Sequence of chain 1.C:
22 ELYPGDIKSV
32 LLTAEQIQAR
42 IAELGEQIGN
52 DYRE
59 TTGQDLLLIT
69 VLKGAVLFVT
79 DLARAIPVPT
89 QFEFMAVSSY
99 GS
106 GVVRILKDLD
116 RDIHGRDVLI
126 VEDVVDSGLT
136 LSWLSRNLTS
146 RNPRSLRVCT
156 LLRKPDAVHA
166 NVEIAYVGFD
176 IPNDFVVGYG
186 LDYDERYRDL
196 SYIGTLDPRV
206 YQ

The protein below binds the small molecule below.
Small molecule (SMILES): O=c1[nH]cnc2c1ncn2[C@@H]1CNC[C@@H]1OCP(=O)(O)O

Binding-site contacts:
Ligand atom OAC contacts residue ASP131 of chain 1.C at 3.3 Å.
Ligand atom OAD contacts residue SER132 of chain 1.C at 3.8 Å.
Ligand atom C5 contacts residue PHE180 of chain 1.C at 3.9 Å (hydrophobic).
Ligand atom C4 contacts residue VAL129 of chain 1.C at 4.2 Å (hydrophobic).
Ligand atom OAC contacts residue GLY133 of chain 1.C at 3.5 Å (h-bond).
Ligand atom C6 contacts residue PHE180 of chain 1.C at 3.5 Å (hydrophobic).
Ligand atom OAB contacts residue SER132 of chain 1.C at 3.7 Å.
Ligand atom C2 contacts residue LEU186 of chain 1.C at 4.1 Å (hydrophobic).
Ligand atom N1 contacts residue VAL181 of chain 1.C at 2.6 Å (h-bond).
Ligand atom C2 contacts residue ASP187 of chain 1.C at 3.6 Å.
Ligand atom N7 contacts residue ASP131 of chain 1.C at 4.1 Å.
Ligand atom O6 contacts residue PHE180 of chain 1.C at 3.4 Å.
Ligand atom PAU contacts residue SER132 of chain 1.C at 3.5 Å.
Ligand atom C6 contacts residue VAL181 of chain 1.C at 3.4 Å (hydrophobic).
Ligand atom PAU contacts residue GLY133 of chain 1.C at 3.9 Å.
Ligand atom CAI contacts residue ASP131 of chain 1.C at 3.6 Å.
Ligand atom C4 contacts residue PHE180 of chain 1.C at 4.1 Å (hydrophobic).
Ligand atom O6 contacts residue LYS159 of chain 1.C at 2.9 Å (salt-bridge).
Ligand atom N9 contacts residue VAL129 of chain 1.C at 4.1 Å.
Ligand atom N1 contacts residue PHE180 of chain 1.C at 3.4 Å.
Ligand atom C5 contacts residue LYS159 of chain 1.C at 3.7 Å.
Ligand atom C6 contacts residue LYS159 of chain 1.C at 3.8 Å.
Ligand atom C2 contacts residue VAL181 of chain 1.C at 3.5 Å (hydrophobic).
Ligand atom C2 contacts residue PHE180 of chain 1.C at 3.7 Å (hydrophobic).
Ligand atom CAI contacts residue VAL129 of chain 1.C at 3.6 Å (hydrophobic).
Ligand atom CAH contacts residue POP1 of chain 1.P at 4.0 Å.
Ligand atom OAB contacts residue GLY133 of chain 1.C at 3.0 Å (h-bond).
Ligand atom OAC contacts residue SER132 of chain 1.C at 2.4 Å (h-bond).
Ligand atom OAB contacts residue ASP131 of chain 1.C at 3.1 Å (salt-bridge).
Ligand atom OAB contacts residue VAL130 of chain 1.C at 3.8 Å.
Ligand atom NAL contacts residue POP1 of chain 1.P at 3.0 Å (h-bond).
Ligand atom PAU contacts residue ASP131 of chain 1.C at 3.6 Å.
Ligand atom CAR contacts residue VAL129 of chain 1.C at 4.2 Å (hydrophobic).
Ligand atom OAD contacts residue THR135 of chain 1.C at 3.7 Å.
Ligand atom CAG contacts residue POP1 of chain 1.P at 3.3 Å.
Ligand atom O6 contacts residue ASP179 of chain 1.C at 4.0 Å.
Ligand atom N3 contacts residue PHE180 of chain 1.C at 4.0 Å.
Ligand atom O6 contacts residue VAL181 of chain 1.C at 2.9 Å (h-bond).
Ligand atom CAS contacts residue POP1 of chain 1.P at 4.0 Å.
Ligand atom N7 contacts residue LYS159 of chain 1.C at 3.1 Å (salt-bridge).